A small-molecule ligand and the protein it binds are described below.
Small molecule (SMILES): CC[C@H](C)[C@H](NC(=O)[C@H](CC(C)C)NC(=O)[C@H](CC(C)C)NC(=O)[C@@H](N)CCCN=C(N)N)C(=O)N[C@@H](C)C(=O)N[C@@H](CC(=O)O)C(=O)N1CCC[C@H]1C(=O)N1CCC[C@H]1C(=O)N[C@@H](CO)C(=O)N1CCC[C@H]1C(=O)N[C@@H](CCCN=C(N)N)C(=O)N[C@@H](CCC(=O)O)C(=O)O

Binding-site contacts:
Ligand atom CG contacts residue ARG96 of chain 1.C at 3.9 Å.
Ligand atom O contacts residue LEU94 of chain 1.C at 3.6 Å.
Ligand atom N contacts residue ASN92 of chain 1.C at 3.7 Å.
Ligand atom NH1 contacts residue SER30 of chain 1.C at 2.7 Å (h-bond).
Ligand atom OD2 contacts residue TYR106 of chain 1.D at 3.1 Å.
Ligand atom O contacts residue LEU94 of chain 1.C at 2.4 Å (h-bond).
Ligand atom CB contacts residue ASN92 of chain 1.C at 3.6 Å.
Ligand atom CD contacts residue ARG96 of chain 1.C at 3.0 Å.
Ligand atom C contacts residue ASN92 of chain 1.C at 3.9 Å.
Ligand atom C contacts residue ASN92 of chain 1.C at 4.0 Å.
Ligand atom NH2 contacts residue SER30 of chain 1.C at 3.6 Å.
Ligand atom CZ contacts residue ASP28 of chain 1.C at 4.0 Å.
Ligand atom O contacts residue ASN92 of chain 1.C at 3.9 Å.
Ligand atom C contacts residue LEU94 of chain 1.C at 3.2 Å (hydrophobic).
Ligand atom CA contacts residue THR93 of chain 1.C at 4.0 Å.
Ligand atom CG contacts residue ASN92 of chain 1.C at 3.6 Å.
Ligand atom OD2 contacts residue TYR50 of chain 1.D at 3.4 Å.
Ligand atom CG contacts residue ARG96 of chain 1.C at 4.0 Å.
Ligand atom CB contacts residue ASN92 of chain 1.C at 4.0 Å.
Ligand atom NH2 contacts residue ASP28 of chain 1.C at 3.4 Å (salt-bridge).
Ligand atom CA contacts residue ASN92 of chain 1.C at 2.9 Å.
Ligand atom OD1 contacts residue TYR106 of chain 1.D at 3.4 Å.
Ligand atom CD contacts residue ASN92 of chain 1.C at 3.3 Å.
Ligand atom CB contacts residue THR93 of chain 1.C at 3.3 Å.
Ligand atom CG contacts residue TYR106 of chain 1.D at 3.5 Å (hydrophobic).
Ligand atom O contacts residue TYR106 of chain 1.D at 2.7 Å.
Ligand atom CZ contacts residue SER30 of chain 1.C at 3.1 Å.
Ligand atom N contacts residue LEU94 of chain 1.C at 3.7 Å.
Ligand atom N contacts residue ASN92 of chain 1.C at 3.3 Å (h-bond).
Ligand atom O contacts residue THR93 of chain 1.C at 2.5 Å.
Ligand atom C contacts residue TYR106 of chain 1.D at 3.8 Å (hydrophobic).
Ligand atom O contacts residue ARG96 of chain 1.C at 3.4 Å (salt-bridge).
Ligand atom N contacts residue THR93 of chain 1.C at 3.6 Å.
Ligand atom OD1 contacts residue ARG96 of chain 1.C at 2.9 Å (salt-bridge).
Ligand atom C contacts residue THR93 of chain 1.C at 3.1 Å.
Ligand atom CA contacts residue THR93 of chain 1.C at 3.8 Å.
Ligand atom C contacts residue ARG96 of chain 1.C at 4.0 Å.
Ligand atom CA contacts residue LEU94 of chain 1.C at 3.1 Å (hydrophobic).
Ligand atom N contacts residue ARG96 of chain 1.C at 3.5 Å (salt-bridge).
Ligand atom NE contacts residue SER30 of chain 1.C at 3.7 Å.

Sequence of chain 1.D:
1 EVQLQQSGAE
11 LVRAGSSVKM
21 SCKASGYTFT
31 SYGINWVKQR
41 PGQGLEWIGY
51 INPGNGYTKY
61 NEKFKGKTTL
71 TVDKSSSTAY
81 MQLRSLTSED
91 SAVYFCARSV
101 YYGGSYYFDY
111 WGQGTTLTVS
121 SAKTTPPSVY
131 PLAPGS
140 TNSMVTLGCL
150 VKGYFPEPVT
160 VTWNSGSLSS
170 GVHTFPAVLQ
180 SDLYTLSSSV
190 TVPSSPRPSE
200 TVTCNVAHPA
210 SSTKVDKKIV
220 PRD

Sequence of chain 1.C:
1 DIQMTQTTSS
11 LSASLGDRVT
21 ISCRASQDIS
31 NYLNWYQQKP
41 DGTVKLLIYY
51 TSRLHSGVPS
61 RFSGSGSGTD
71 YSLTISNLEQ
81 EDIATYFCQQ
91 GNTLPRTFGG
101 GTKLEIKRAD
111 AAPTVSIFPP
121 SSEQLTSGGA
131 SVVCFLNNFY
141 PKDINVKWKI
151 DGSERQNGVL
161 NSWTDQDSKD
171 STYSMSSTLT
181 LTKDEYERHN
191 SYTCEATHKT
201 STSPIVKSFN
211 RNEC